This protein binds this small molecule.
Small molecule (SMILES): CNC(=O)c1cnc(Nc2cc(C)c(F)cn2)cc1Nc1cccc(C(=O)NCc2ccccn2)c1OC

Sequence of chain 1.B:
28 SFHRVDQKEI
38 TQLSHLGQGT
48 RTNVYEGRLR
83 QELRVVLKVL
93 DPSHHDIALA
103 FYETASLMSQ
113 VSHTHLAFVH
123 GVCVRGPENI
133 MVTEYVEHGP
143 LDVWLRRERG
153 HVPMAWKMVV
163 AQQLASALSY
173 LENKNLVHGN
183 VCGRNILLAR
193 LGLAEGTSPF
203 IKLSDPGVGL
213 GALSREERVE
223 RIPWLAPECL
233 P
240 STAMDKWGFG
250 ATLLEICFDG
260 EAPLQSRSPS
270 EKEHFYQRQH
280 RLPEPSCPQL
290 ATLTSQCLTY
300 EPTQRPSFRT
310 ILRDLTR

Binding-site contacts:
Ligand atom N1 contacts residue ASN187 of chain 1.B at 3.4 Å (h-bond).
Ligand atom C27 contacts residue ARG186 of chain 1.B at 3.7 Å.
Ligand atom C18 contacts residue LEU189 of chain 1.B at 3.6 Å (hydrophobic).
Ligand atom C6 contacts residue ARG186 of chain 1.B at 3.5 Å.
Ligand atom O3 contacts residue ARG186 of chain 1.B at 2.9 Å (salt-bridge).
Ligand atom N6 contacts residue GLU136 of chain 1.B at 3.0 Å (salt-bridge).
Ligand atom N3 contacts residue VAL88 of chain 1.B at 3.5 Å.
Ligand atom C17 contacts residue GLU139 of chain 1.B at 3.4 Å.
Ligand atom C26 contacts residue ASN187 of chain 1.B at 3.7 Å.
Ligand atom C13 contacts residue VAL138 of chain 1.B at 3.5 Å (hydrophobic).
Ligand atom C19 contacts residue SER206 of chain 1.B at 3.5 Å.
Ligand atom O1 contacts residue LYS90 of chain 1.B at 2.9 Å (salt-bridge).
Ligand atom C5 contacts residue ASN187 of chain 1.B at 3.4 Å.
Ligand atom C26 contacts residue ARG186 of chain 1.B at 3.1 Å.
Ligand atom C2 contacts residue ARG186 of chain 1.B at 3.6 Å.
Ligand atom C13 contacts residue GLU139 of chain 1.B at 3.5 Å.
Ligand atom C8 contacts residue GLU136 of chain 1.B at 3.1 Å.
Ligand atom C19 contacts residue THR135 of chain 1.B at 3.2 Å.
Ligand atom C11 contacts residue LEU189 of chain 1.B at 3.5 Å (hydrophobic).
Ligand atom C8 contacts residue VAL88 of chain 1.B at 3.6 Å (hydrophobic).
Ligand atom N3 contacts residue VAL138 of chain 1.B at 2.9 Å (h-bond).
Ligand atom C3 contacts residue GLY46 of chain 1.B at 3.4 Å.
Ligand atom C8 contacts residue VAL138 of chain 1.B at 3.6 Å (hydrophobic).
Ligand atom C1 contacts residue ARG186 of chain 1.B at 3.6 Å.
Ligand atom N5 contacts residue GLY141 of chain 1.B at 3.5 Å.
Ligand atom C4 contacts residue ARG186 of chain 1.B at 3.5 Å.
Ligand atom C7 contacts residue LEU189 of chain 1.B at 3.6 Å (hydrophobic).
Ligand atom C5 contacts residue ARG186 of chain 1.B at 3.6 Å.
Ligand atom O1 contacts residue SER206 of chain 1.B at 3.2 Å (h-bond).
Ligand atom N1 contacts residue ARG186 of chain 1.B at 3.7 Å.
Ligand atom C17 contacts residue TYR137 of chain 1.B at 3.7 Å (hydrophobic).
Ligand atom C12 contacts residue VAL138 of chain 1.B at 3.6 Å (hydrophobic).
Ligand atom N6 contacts residue THR135 of chain 1.B at 3.1 Å (h-bond).
Ligand atom C9 contacts residue VAL138 of chain 1.B at 3.7 Å (hydrophobic).
Ligand atom C12 contacts residue GLY141 of chain 1.B at 3.3 Å.
Ligand atom C13 contacts residue TYR137 of chain 1.B at 3.7 Å (hydrophobic).
Ligand atom C22 contacts residue LEU43 of chain 1.B at 3.5 Å (hydrophobic).
Ligand atom N4 contacts residue VAL138 of chain 1.B at 2.9 Å (h-bond).
Ligand atom C13 contacts residue GLY141 of chain 1.B at 3.6 Å.
Ligand atom N4 contacts residue GLY141 of chain 1.B at 3.5 Å.